Sequence of chain 57.D:
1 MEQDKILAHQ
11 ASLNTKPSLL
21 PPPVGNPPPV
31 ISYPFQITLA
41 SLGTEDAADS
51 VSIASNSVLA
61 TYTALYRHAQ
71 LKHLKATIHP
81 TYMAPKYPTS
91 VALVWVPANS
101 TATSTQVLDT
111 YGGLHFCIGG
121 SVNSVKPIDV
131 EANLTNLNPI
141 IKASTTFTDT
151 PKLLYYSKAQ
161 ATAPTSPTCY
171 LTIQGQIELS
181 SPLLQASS

Binding-site contacts:
Ligand atom O2' contacts residue TRP95 of chain 57.C at 2.5 Å.
Ligand atom C5 contacts residue VAL94 of chain 57.C at 2.5 Å (hydrophobic).
Ligand atom C5 contacts residue THR110 of chain 57.C at 2.9 Å.
Ligand atom C4 contacts residue GLY113 of chain 57.C at 1.2 Å.
Ligand atom C6 contacts residue GLY112 of chain 57.C at 2.2 Å.
Ligand atom O4 contacts residue GLY113 of chain 57.C at 2.0 Å.
Ligand atom O5' contacts residue ASN133 of chain 57.C at 2.9 Å (h-bond).
Ligand atom O4 contacts residue VAL107 of chain 57.C at 1.8 Å.
Ligand atom C4 contacts residue LEU114 of chain 57.C at 2.8 Å (hydrophobic).
Ligand atom C4 contacts residue VAL107 of chain 57.C at 2.6 Å (hydrophobic).
Ligand atom O4 contacts residue LEU114 of chain 57.C at 2.8 Å (h-bond).
Ligand atom C1' contacts residue VAL94 of chain 57.C at 2.6 Å (hydrophobic).
Ligand atom O2 contacts residue LEU93 of chain 57.C at 1.9 Å (h-bond).
Ligand atom N3 contacts residue VAL107 of chain 57.C at 2.9 Å.
Ligand atom N1 contacts residue VAL94 of chain 57.C at 1.9 Å.
Ligand atom C2 contacts residue GLY113 of chain 57.C at 2.8 Å.
Ligand atom O3' contacts residue GLU131 of chain 57.C at 2.8 Å (salt-bridge).
Ligand atom C6 contacts residue VAL94 of chain 57.C at 1.8 Å (hydrophobic).
Ligand atom C4 contacts residue VAL94 of chain 57.C at 2.8 Å (hydrophobic).
Ligand atom C6 contacts residue TYR111 of chain 57.C at 3.1 Å (hydrophobic).
Ligand atom N3 contacts residue LEU114 of chain 57.C at 2.9 Å (h-bond).
Ligand atom C4 contacts residue LEU93 of chain 57.C at 2.9 Å (hydrophobic).
Ligand atom C5 contacts residue GLY112 of chain 57.C at 2.6 Å.
Ligand atom C2 contacts residue LEU93 of chain 57.C at 2.0 Å (hydrophobic).
Ligand atom N3 contacts residue LEU93 of chain 57.C at 1.6 Å (h-bond).
Ligand atom N3 contacts residue VAL94 of chain 57.C at 2.3 Å.
Ligand atom C5 contacts residue GLY113 of chain 57.C at 1.2 Å.
Ligand atom C2 contacts residue VAL94 of chain 57.C at 1.7 Å (hydrophobic).
Ligand atom C1' contacts residue TRP95 of chain 57.C at 2.4 Å (hydrophobic).
Ligand atom OP1 contacts residue ASN136 of chain 57.C at 2.4 Å (h-bond).
Ligand atom OP2 contacts residue ASN133 of chain 57.C at 2.5 Å.
Ligand atom O4 contacts residue GLU131 of chain 57.C at 2.6 Å (salt-bridge).
Ligand atom N3 contacts residue GLY113 of chain 57.C at 2.1 Å.
Ligand atom O4' contacts residue TRP95 of chain 57.C at 2.8 Å (h-bond).
Ligand atom O2 contacts residue VAL94 of chain 57.C at 1.5 Å.
Ligand atom N1 contacts residue GLY113 of chain 57.C at 2.8 Å.
Ligand atom O4' contacts residue VAL94 of chain 57.C at 2.7 Å.
Ligand atom N1 contacts residue GLY112 of chain 57.C at 2.9 Å (h-bond).
Ligand atom C4' contacts residue TRP95 of chain 57.C at 3.0 Å (hydrophobic).
Ligand atom C6 contacts residue GLY113 of chain 57.C at 1.8 Å.

Sequence of chain 58.C:
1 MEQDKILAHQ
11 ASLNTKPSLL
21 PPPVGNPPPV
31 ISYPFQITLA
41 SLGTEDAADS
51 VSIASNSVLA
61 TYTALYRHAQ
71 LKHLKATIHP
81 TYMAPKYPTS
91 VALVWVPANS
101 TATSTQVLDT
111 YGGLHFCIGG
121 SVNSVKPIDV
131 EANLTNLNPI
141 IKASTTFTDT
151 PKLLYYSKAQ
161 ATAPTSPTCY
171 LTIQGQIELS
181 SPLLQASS

Sequence of chain 57.C:
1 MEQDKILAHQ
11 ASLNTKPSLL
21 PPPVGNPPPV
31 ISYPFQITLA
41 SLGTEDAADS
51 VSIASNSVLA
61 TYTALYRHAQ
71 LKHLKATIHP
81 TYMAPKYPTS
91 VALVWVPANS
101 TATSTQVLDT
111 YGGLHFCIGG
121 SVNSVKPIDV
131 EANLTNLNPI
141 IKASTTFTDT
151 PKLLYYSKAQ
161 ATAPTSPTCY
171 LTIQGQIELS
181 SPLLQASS

The protein below binds the small molecule below.
Small molecule (SMILES): O=c1ccn([C@@H]2O[C@H](CO[P](=O)(O)O[C@H]3[C@@H](O)[C@H](n4ccc(=O)[nH]c4=O)O[C@@H]3COP(=O)(O)O)[C@@H](O)[C@H]2O)c(=O)[nH]1